Sequence of chain 1.Y:
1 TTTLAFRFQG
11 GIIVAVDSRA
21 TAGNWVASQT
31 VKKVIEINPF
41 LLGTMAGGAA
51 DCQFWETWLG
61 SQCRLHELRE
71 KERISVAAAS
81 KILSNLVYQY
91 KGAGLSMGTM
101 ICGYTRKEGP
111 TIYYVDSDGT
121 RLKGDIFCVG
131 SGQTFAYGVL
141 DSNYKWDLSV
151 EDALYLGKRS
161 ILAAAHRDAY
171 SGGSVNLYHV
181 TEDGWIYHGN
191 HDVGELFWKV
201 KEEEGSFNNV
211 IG

Binding-site contacts:
Ligand atom C13 contacts residue THR21 of chain 1.Y at 3.6 Å.
Ligand atom C39 contacts residue THR1 of chain 1.Y at 2.4 Å.
Ligand atom C23 contacts residue SER96 of chain 1.Y at 3.7 Å.
Ligand atom N1 contacts residue ASP126 of chain 1.Z at 3.0 Å (salt-bridge).
Ligand atom N28 contacts residue GLY47 of chain 1.Y at 2.7 Å (h-bond).
Ligand atom C26 contacts residue GLY47 of chain 1.Y at 3.4 Å.
Ligand atom C37 contacts residue MES1 of chain 1.PA at 3.7 Å.
Ligand atom C19 contacts residue GLY48 of chain 1.Y at 3.5 Å.
Ligand atom O32 contacts residue MES1 of chain 1.PA at 2.9 Å (h-bond).
Ligand atom C38 contacts residue TYR170 of chain 1.Y at 3.2 Å (hydrophobic).
Ligand atom C43 contacts residue ALA49 of chain 1.Y at 3.6 Å (hydrophobic).
Ligand atom C30 contacts residue GLY47 of chain 1.Y at 3.7 Å.
Ligand atom C37 contacts residue TYR170 of chain 1.Y at 3.5 Å (hydrophobic).
Ligand atom C29 contacts residue GLY47 of chain 1.Y at 3.7 Å.
Ligand atom O40 contacts residue THR1 of chain 1.Y at 3.7 Å.
Ligand atom O40 contacts residue THR21 of chain 1.Y at 3.4 Å (h-bond).
Ligand atom C4 contacts residue ASP126 of chain 1.Z at 3.7 Å.
Ligand atom O14 contacts residue ALA49 of chain 1.Y at 2.9 Å (h-bond).
Ligand atom C11 contacts residue THR21 of chain 1.Y at 3.3 Å.
Ligand atom C31 contacts residue THR1 of chain 1.Y at 1.4 Å.
Ligand atom N28 contacts residue THR1 of chain 1.Y at 3.7 Å.
Ligand atom C17 contacts residue GLY47 of chain 1.Y at 3.7 Å.
Ligand atom O32 contacts residue THR1 of chain 1.Y at 2.3 Å (h-bond).
Ligand atom C38 contacts residue ARG19 of chain 1.Y at 3.3 Å.
Ligand atom O40 contacts residue MES1 of chain 1.PA at 3.6 Å.
Ligand atom C16 contacts residue GLY47 of chain 1.Y at 3.3 Å.
Ligand atom N15 contacts residue THR21 of chain 1.Y at 2.9 Å (h-bond).
Ligand atom C39 contacts residue MES1 of chain 1.PA at 3.2 Å.
Ligand atom C37 contacts residue THR1 of chain 1.Y at 1.5 Å.
Ligand atom C12 contacts residue THR21 of chain 1.Y at 3.7 Å.
Ligand atom C38 contacts residue THR1 of chain 1.Y at 2.6 Å.
Ligand atom C43 contacts residue VAL31 of chain 1.Y at 3.5 Å (hydrophobic).
Ligand atom O27 contacts residue ALA20 of chain 1.Y at 3.3 Å.
Ligand atom C42 contacts residue VAL31 of chain 1.Y at 3.6 Å (hydrophobic).
Ligand atom C19 contacts residue GLY47 of chain 1.Y at 3.5 Å.
Ligand atom C29 contacts residue THR1 of chain 1.Y at 2.4 Å.
Ligand atom O27 contacts residue THR21 of chain 1.Y at 2.9 Å (h-bond).
Ligand atom C30 contacts residue THR1 of chain 1.Y at 2.5 Å.
Ligand atom O32 contacts residue GLY47 of chain 1.Y at 3.1 Å (h-bond).
Ligand atom C44 contacts residue VAL31 of chain 1.Y at 3.6 Å (hydrophobic).

Sequence of chain 1.Z:
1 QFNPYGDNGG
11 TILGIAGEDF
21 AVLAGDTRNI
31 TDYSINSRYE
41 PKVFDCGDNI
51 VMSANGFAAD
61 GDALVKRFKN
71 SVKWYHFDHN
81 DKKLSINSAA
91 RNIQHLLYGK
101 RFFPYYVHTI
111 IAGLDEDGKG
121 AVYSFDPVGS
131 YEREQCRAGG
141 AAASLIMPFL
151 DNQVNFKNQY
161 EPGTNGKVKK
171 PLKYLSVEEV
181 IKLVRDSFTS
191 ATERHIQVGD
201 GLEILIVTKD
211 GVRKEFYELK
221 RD

This protein binds this small molecule.
Small molecule (SMILES): COc1ccc(C[C@H](NC(=O)[C@H](C)NC(=O)CN2CCOCC2)C(=O)N[C@@H](CC2CCCCC2)C(=O)[C@H](C)CO)cc1